Sequence of chain 1.C:
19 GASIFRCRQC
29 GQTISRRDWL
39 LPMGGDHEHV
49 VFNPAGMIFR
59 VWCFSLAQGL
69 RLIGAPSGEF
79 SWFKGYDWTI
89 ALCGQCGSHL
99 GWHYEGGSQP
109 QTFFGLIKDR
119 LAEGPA

The protein below binds the small molecule below.
Small molecule (SMILES): NC1CCC(COC(=O)N[C@H]2CCC(=O)NC2=O)CC1

Binding-site contacts:
Ligand atom O3 contacts residue ASN51 of chain 1.C at 3.8 Å.
Ligand atom C12 contacts residue TRP86 of chain 1.C at 3.8 Å (hydrophobic).
Ligand atom C12 contacts residue TRP100 of chain 1.C at 3.5 Å (hydrophobic).
Ligand atom O4 contacts residue TRP86 of chain 1.C at 3.8 Å.
Ligand atom O4 contacts residue TRP80 of chain 1.C at 3.0 Å (h-bond).
Ligand atom C10 contacts residue PHE78 of chain 1.C at 3.6 Å (hydrophobic).
Ligand atom C12 contacts residue TYR102 of chain 1.C at 3.5 Å (hydrophobic).
Ligand atom C11 contacts residue TYR102 of chain 1.C at 3.4 Å (hydrophobic).
Ligand atom C11 contacts residue SER79 of chain 1.C at 4.0 Å.
Ligand atom C2 contacts residue PRO52 of chain 1.C at 3.9 Å (hydrophobic).
Ligand atom O2 contacts residue PHE57 of chain 1.C at 4.3 Å.
Ligand atom C10 contacts residue PRO52 of chain 1.C at 4.3 Å (hydrophobic).
Ligand atom N2 contacts residue PO41 of chain 1.M at 3.5 Å (h-bond).
Ligand atom C3 contacts residue PRO52 of chain 1.C at 3.3 Å (hydrophobic).
Ligand atom N3 contacts residue TRP80 of chain 1.C at 3.4 Å.
Ligand atom C13 contacts residue TRP100 of chain 1.C at 3.5 Å (hydrophobic).
Ligand atom C11 contacts residue TRP86 of chain 1.C at 3.9 Å (hydrophobic).
Ligand atom O1 contacts residue PRO52 of chain 1.C at 3.7 Å.
Ligand atom C11 contacts residue PHE78 of chain 1.C at 3.7 Å (hydrophobic).
Ligand atom C12 contacts residue TRP80 of chain 1.C at 4.0 Å (hydrophobic).
Ligand atom O4 contacts residue PHE78 of chain 1.C at 3.7 Å.
Ligand atom O2 contacts residue TRP100 of chain 1.C at 4.1 Å.
Ligand atom C4 contacts residue ASN51 of chain 1.C at 4.2 Å.
Ligand atom C13 contacts residue TRP86 of chain 1.C at 3.7 Å (hydrophobic).
Ligand atom O4 contacts residue SER79 of chain 1.C at 3.4 Å.
Ligand atom O3 contacts residue PRO52 of chain 1.C at 3.3 Å.
Ligand atom C11 contacts residue TRP80 of chain 1.C at 3.5 Å (hydrophobic).
Ligand atom N3 contacts residue PHE78 of chain 1.C at 2.9 Å (h-bond).
Ligand atom C2 contacts residue ASN51 of chain 1.C at 4.0 Å.
Ligand atom C10 contacts residue TRP80 of chain 1.C at 3.5 Å (hydrophobic).
Ligand atom N1 contacts residue PRO52 of chain 1.C at 4.0 Å.
Ligand atom C1 contacts residue TRP80 of chain 1.C at 4.0 Å (hydrophobic).
Ligand atom O2 contacts residue ASN51 of chain 1.C at 3.6 Å.
Ligand atom C3 contacts residue ASN51 of chain 1.C at 3.7 Å.
Ligand atom N3 contacts residue SER79 of chain 1.C at 4.2 Å.
Ligand atom O3 contacts residue PHE78 of chain 1.C at 3.5 Å (h-bond).
Ligand atom O3 contacts residue TRP80 of chain 1.C at 3.5 Å.
Ligand atom C1 contacts residue TRP100 of chain 1.C at 4.0 Å (hydrophobic).
Ligand atom O2 contacts residue PRO52 of chain 1.C at 4.4 Å.
Ligand atom O4 contacts residue TYR102 of chain 1.C at 2.8 Å (h-bond).